Sequence of chain 52.H:
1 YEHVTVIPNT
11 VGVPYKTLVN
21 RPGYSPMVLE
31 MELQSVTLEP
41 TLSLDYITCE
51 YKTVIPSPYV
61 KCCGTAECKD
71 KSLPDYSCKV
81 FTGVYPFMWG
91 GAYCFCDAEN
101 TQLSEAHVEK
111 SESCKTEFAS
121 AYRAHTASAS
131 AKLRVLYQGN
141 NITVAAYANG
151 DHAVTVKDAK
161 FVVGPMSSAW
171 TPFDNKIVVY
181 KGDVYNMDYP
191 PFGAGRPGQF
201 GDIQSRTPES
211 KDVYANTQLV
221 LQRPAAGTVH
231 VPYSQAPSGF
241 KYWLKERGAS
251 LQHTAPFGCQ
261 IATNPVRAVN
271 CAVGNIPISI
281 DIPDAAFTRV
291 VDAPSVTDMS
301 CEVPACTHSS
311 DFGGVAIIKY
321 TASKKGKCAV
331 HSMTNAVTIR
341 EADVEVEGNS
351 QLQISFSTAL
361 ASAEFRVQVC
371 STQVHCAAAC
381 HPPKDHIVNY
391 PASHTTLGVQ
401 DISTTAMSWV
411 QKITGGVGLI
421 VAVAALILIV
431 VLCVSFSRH

Binding-site contacts:
Ligand atom C8 contacts residue ASN259 of chain 52.I at 4.4 Å.
Ligand atom O6 contacts residue LYS115 of chain 52.H at 3.7 Å.
Ligand atom C2 contacts residue ASN259 of chain 52.I at 2.4 Å.
Ligand atom O6 contacts residue ASN259 of chain 52.I at 4.5 Å.
Ligand atom O5 contacts residue ASN259 of chain 52.I at 2.3 Å (h-bond).
Ligand atom C6 contacts residue LYS115 of chain 52.H at 4.3 Å.
Ligand atom C3 contacts residue ASN259 of chain 52.I at 3.8 Å.
Ligand atom C1 contacts residue ASN259 of chain 52.I at 1.4 Å.
Ligand atom C4 contacts residue ASN259 of chain 52.I at 4.1 Å.
Ligand atom O5 contacts residue THR116 of chain 52.H at 4.3 Å.
Ligand atom O7 contacts residue ASN259 of chain 52.I at 2.8 Å (h-bond).
Ligand atom C7 contacts residue ASN259 of chain 52.I at 3.1 Å.
Ligand atom N2 contacts residue ASN259 of chain 52.I at 3.0 Å (h-bond).
Ligand atom C5 contacts residue ASN259 of chain 52.I at 3.6 Å.
Ligand atom C8 contacts residue GLU198 of chain 52.B at 4.1 Å.
Ligand atom C4 contacts residue LYS115 of chain 52.H at 4.5 Å.
Ligand atom O6 contacts residue THR116 of chain 52.H at 3.5 Å.
Ligand atom O7 contacts residue LYS181 of chain 52.H at 4.1 Å.

Sequence of chain 52.B:
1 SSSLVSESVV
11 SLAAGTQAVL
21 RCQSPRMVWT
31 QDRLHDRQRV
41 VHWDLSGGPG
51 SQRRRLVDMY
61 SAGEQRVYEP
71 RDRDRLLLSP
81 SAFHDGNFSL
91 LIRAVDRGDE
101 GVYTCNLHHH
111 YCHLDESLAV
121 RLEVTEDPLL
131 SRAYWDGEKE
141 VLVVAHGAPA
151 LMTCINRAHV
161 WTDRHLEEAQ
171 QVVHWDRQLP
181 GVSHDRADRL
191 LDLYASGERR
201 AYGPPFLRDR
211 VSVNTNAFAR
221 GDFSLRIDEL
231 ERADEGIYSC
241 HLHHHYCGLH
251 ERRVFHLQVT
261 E

A small-molecule ligand and the protein it binds are described below.
Small molecule (SMILES): CC(=O)N[C@@H]1[C@@H](O)[C@H](O)[C@@H](CO)O[C@H]1O

Sequence of chain 52.I:
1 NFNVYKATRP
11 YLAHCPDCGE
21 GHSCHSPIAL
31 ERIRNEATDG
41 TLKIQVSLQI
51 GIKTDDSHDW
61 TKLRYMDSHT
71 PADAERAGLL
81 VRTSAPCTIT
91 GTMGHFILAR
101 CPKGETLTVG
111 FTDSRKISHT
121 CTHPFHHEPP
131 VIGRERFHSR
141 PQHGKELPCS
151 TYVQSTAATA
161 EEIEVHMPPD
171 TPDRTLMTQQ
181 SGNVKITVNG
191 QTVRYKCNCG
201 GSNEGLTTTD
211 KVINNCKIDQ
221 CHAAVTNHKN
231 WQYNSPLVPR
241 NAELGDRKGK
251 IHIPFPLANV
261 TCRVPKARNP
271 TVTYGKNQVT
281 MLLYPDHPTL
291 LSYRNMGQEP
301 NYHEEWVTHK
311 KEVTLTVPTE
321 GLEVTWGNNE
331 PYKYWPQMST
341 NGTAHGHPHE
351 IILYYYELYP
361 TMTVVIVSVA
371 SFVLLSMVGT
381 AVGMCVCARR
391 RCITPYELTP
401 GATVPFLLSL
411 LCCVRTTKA